A protein and the small-molecule ligand that binds it are described below.
Small molecule (SMILES): CC(C)(C)n1nc(Cc2cccc3ccccc23)c2c(N)ncnc21

Sequence of chain 1.G:
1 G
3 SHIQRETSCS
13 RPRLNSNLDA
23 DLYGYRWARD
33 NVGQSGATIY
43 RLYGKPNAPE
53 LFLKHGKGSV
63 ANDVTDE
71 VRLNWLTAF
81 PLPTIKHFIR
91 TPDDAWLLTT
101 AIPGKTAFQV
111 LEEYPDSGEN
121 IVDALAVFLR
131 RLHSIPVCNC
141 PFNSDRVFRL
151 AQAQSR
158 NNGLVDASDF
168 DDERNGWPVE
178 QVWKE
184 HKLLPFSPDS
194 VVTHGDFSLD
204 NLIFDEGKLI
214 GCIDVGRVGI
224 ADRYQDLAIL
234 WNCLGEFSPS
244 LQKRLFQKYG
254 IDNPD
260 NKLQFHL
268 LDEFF

Binding-site contacts:
Ligand atom C2 contacts residue ALA101 of chain 1.G at 3.9 Å (hydrophobic).
Ligand atom CAI contacts residue PHE54 of chain 1.G at 4.2 Å (hydrophobic).
Ligand atom C6 contacts residue PHE54 of chain 1.G at 3.8 Å (hydrophobic).
Ligand atom N1 contacts residue PHE54 of chain 1.G at 4.0 Å.
Ligand atom CAI contacts residue ARG43 of chain 1.G at 4.0 Å.
Ligand atom CAF contacts residue PHE54 of chain 1.G at 3.4 Å (hydrophobic).
Ligand atom C2 contacts residue ILE216 of chain 1.G at 3.8 Å (hydrophobic).
Ligand atom C2 contacts residue PHE54 of chain 1.G at 3.9 Å (hydrophobic).
Ligand atom CAG contacts residue GLY104 of chain 1.G at 4.1 Å.
Ligand atom CAU contacts residue PHE54 of chain 1.G at 3.8 Å (hydrophobic).
Ligand atom CAF contacts residue ASP32 of chain 1.G at 3.0 Å.
Ligand atom C2 contacts residue THR100 of chain 1.G at 3.8 Å.
Ligand atom CAS contacts residue PHE54 of chain 1.G at 4.1 Å (hydrophobic).
Ligand atom CAA contacts residue ILE41 of chain 1.G at 4.0 Å (hydrophobic).
Ligand atom CAT contacts residue PHE54 of chain 1.G at 4.1 Å (hydrophobic).
Ligand atom N3 contacts residue PHE54 of chain 1.G at 3.5 Å.
Ligand atom NAX contacts residue ILE216 of chain 1.G at 4.0 Å.
Ligand atom N3 contacts residue ILE216 of chain 1.G at 4.0 Å.
Ligand atom C4 contacts residue ILE216 of chain 1.G at 4.0 Å (hydrophobic).
Ligand atom NAP contacts residue PHE54 of chain 1.G at 4.2 Å.
Ligand atom C4 contacts residue PHE54 of chain 1.G at 3.5 Å (hydrophobic).
Ligand atom CAE contacts residue PHE54 of chain 1.G at 3.9 Å (hydrophobic).
Ligand atom C5 contacts residue ILE216 of chain 1.G at 3.9 Å (hydrophobic).
Ligand atom CAE contacts residue ARG43 of chain 1.G at 3.4 Å.
Ligand atom CAA contacts residue PHE54 of chain 1.G at 3.5 Å (hydrophobic).
Ligand atom NAP contacts residue ILE216 of chain 1.G at 3.9 Å.
Ligand atom C2 contacts residue PRO83 of chain 1.G at 3.7 Å (hydrophobic).
Ligand atom NAD contacts residue ILE102 of chain 1.G at 3.0 Å (h-bond).
Ligand atom CAE contacts residue ASP32 of chain 1.G at 3.5 Å.
Ligand atom N1 contacts residue ALA101 of chain 1.G at 3.9 Å.
Ligand atom CAS contacts residue ILE216 of chain 1.G at 3.9 Å (hydrophobic).
Ligand atom CAK contacts residue PHE54 of chain 1.G at 3.4 Å (hydrophobic).
Ligand atom N1 contacts residue ILE216 of chain 1.G at 3.9 Å.
Ligand atom C6 contacts residue ILE216 of chain 1.G at 4.2 Å (hydrophobic).
Ligand atom C5 contacts residue PHE54 of chain 1.G at 3.6 Å (hydrophobic).
Ligand atom NAX contacts residue PHE54 of chain 1.G at 4.0 Å.
Ligand atom N1 contacts residue ILE102 of chain 1.G at 2.9 Å (h-bond).
Ligand atom C2 contacts residue ILE102 of chain 1.G at 3.7 Å (hydrophobic).
Ligand atom C6 contacts residue ILE102 of chain 1.G at 3.9 Å (hydrophobic).
Ligand atom CAK contacts residue ASP32 of chain 1.G at 3.7 Å.